Sequence of chain 1.A:
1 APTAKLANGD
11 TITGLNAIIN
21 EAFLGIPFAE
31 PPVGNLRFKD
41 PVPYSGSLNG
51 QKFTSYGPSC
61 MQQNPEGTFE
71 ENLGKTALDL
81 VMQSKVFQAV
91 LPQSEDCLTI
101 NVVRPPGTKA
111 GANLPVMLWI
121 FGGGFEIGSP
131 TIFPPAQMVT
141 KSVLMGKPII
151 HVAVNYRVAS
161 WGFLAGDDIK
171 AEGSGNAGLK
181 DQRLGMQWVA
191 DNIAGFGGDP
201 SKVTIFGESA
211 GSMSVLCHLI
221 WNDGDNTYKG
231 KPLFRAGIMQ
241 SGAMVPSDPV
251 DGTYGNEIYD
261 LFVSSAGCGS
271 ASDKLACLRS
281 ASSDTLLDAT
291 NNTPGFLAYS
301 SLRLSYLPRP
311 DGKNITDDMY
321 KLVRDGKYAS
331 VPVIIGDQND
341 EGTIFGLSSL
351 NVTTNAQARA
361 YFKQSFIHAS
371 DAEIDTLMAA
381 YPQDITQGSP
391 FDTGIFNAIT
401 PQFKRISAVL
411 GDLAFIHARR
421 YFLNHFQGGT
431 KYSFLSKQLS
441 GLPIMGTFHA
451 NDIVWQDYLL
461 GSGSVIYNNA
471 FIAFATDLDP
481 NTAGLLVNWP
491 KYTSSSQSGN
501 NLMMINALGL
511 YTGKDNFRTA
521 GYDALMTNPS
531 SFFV

The protein below binds the small molecule below.
Small molecule (SMILES): CC(=O)N[C@H]1[C@H](O[C@H]2[C@H](O)[C@@H](NC(C)=O)CO[C@@H]2CO)O[C@H](CO)[C@@H](O)[C@@H]1O

Binding-site contacts:
Ligand atom O5 contacts residue LYS313 of chain 1.A at 3.8 Å.
Ligand atom O7 contacts residue ASN314 of chain 1.A at 3.6 Å.
Ligand atom O7 contacts residue ASN222 of chain 1.A at 2.9 Å (h-bond).
Ligand atom O7 contacts residue LYS313 of chain 1.A at 3.5 Å (salt-bridge).
Ligand atom O5 contacts residue ASN314 of chain 1.A at 2.3 Å (h-bond).
Ligand atom C2 contacts residue ASN314 of chain 1.A at 2.5 Å.
Ligand atom C4 contacts residue ASN314 of chain 1.A at 4.2 Å.
Ligand atom C6 contacts residue LYS313 of chain 1.A at 4.2 Å.
Ligand atom O7 contacts residue TRP221 of chain 1.A at 2.9 Å (h-bond).
Ligand atom C3 contacts residue ASN314 of chain 1.A at 3.8 Å.
Ligand atom C7 contacts residue TRP221 of chain 1.A at 3.5 Å (hydrophobic).
Ligand atom N2 contacts residue TRP221 of chain 1.A at 4.3 Å.
Ligand atom C8 contacts residue ARG183 of chain 1.A at 4.3 Å.
Ligand atom C7 contacts residue ASN314 of chain 1.A at 3.5 Å.
Ligand atom O5 contacts residue ASN222 of chain 1.A at 3.6 Å.
Ligand atom C7 contacts residue ASN222 of chain 1.A at 4.0 Å.
Ligand atom C5 contacts residue LYS313 of chain 1.A at 4.3 Å.
Ligand atom C8 contacts residue TRP221 of chain 1.A at 3.9 Å (hydrophobic).
Ligand atom N2 contacts residue ASN222 of chain 1.A at 4.5 Å.
Ligand atom C1 contacts residue ASN222 of chain 1.A at 3.6 Å.
Ligand atom N2 contacts residue ASN314 of chain 1.A at 2.9 Å (h-bond).
Ligand atom C2 contacts residue ASN222 of chain 1.A at 3.9 Å.
Ligand atom C7 contacts residue LYS313 of chain 1.A at 4.5 Å.
Ligand atom C1 contacts residue ASN314 of chain 1.A at 1.4 Å.
Ligand atom C5 contacts residue ASN314 of chain 1.A at 3.6 Å.